A small-molecule ligand and the protein it binds are described below.
Small molecule (SMILES): CC(=O)N[C@@H]1[C@@H](O)[C@H](O)[C@@H](CO)O[C@H]1O

Sequence of chain 1.A:
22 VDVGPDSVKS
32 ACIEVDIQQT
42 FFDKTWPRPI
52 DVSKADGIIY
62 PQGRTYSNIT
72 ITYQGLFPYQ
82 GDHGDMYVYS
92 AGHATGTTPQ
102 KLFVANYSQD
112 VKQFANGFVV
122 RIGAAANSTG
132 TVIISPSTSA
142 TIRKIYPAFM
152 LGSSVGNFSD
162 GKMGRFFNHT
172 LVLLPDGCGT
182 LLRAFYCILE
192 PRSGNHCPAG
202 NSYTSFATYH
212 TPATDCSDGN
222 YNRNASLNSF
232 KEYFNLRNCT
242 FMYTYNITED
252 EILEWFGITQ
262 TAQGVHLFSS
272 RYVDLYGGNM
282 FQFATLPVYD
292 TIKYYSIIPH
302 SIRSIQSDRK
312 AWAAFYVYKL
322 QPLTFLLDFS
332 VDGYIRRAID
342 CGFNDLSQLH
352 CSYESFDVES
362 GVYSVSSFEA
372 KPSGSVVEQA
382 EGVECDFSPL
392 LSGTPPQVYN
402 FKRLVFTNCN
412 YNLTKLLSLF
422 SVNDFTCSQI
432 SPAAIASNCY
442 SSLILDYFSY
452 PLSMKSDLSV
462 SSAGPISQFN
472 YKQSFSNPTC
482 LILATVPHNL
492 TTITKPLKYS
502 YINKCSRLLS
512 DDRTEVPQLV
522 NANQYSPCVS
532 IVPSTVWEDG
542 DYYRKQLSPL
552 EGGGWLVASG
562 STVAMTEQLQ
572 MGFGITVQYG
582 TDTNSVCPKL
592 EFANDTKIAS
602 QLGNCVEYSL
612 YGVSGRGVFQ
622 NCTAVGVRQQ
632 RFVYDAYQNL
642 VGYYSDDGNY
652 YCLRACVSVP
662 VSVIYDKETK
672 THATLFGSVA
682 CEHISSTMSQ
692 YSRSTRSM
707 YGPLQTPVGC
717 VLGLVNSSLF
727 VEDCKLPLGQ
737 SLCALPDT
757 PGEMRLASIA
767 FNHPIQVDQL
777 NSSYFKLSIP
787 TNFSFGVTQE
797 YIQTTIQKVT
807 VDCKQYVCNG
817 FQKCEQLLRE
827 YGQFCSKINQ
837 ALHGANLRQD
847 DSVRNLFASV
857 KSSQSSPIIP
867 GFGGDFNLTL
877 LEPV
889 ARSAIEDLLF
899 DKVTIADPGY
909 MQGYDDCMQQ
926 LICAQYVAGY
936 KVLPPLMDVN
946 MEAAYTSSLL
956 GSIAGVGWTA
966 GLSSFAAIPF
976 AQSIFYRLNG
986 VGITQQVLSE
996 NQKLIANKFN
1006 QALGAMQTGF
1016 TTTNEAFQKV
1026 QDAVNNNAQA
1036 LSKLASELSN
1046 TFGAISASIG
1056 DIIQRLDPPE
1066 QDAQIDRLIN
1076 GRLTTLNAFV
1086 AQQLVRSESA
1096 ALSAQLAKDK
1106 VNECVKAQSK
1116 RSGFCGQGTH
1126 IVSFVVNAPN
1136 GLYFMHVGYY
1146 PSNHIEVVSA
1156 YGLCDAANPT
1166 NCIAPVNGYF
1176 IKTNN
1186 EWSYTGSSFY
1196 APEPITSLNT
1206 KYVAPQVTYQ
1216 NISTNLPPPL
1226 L

Binding-site contacts:
Ligand atom N2 contacts residue ASN239 of chain 1.A at 2.9 Å (h-bond).
Ligand atom C3 contacts residue ASN239 of chain 1.A at 3.8 Å.
Ligand atom O5 contacts residue ASN239 of chain 1.A at 2.4 Å (h-bond).
Ligand atom C5 contacts residue ASN239 of chain 1.A at 3.7 Å.
Ligand atom C8 contacts residue ILE189 of chain 1.A at 3.7 Å (hydrophobic).
Ligand atom C2 contacts residue ASN239 of chain 1.A at 2.5 Å.
Ligand atom C4 contacts residue ASN239 of chain 1.A at 4.2 Å.
Ligand atom C7 contacts residue ASN239 of chain 1.A at 3.2 Å.
Ligand atom O7 contacts residue ILE189 of chain 1.A at 4.0 Å.
Ligand atom C8 contacts residue ASN239 of chain 1.A at 4.4 Å.
Ligand atom C8 contacts residue ARG238 of chain 1.A at 3.8 Å.
Ligand atom O7 contacts residue ASN239 of chain 1.A at 3.1 Å (h-bond).
Ligand atom C1 contacts residue ASN239 of chain 1.A at 1.4 Å.